Sequence of chain 3.A:
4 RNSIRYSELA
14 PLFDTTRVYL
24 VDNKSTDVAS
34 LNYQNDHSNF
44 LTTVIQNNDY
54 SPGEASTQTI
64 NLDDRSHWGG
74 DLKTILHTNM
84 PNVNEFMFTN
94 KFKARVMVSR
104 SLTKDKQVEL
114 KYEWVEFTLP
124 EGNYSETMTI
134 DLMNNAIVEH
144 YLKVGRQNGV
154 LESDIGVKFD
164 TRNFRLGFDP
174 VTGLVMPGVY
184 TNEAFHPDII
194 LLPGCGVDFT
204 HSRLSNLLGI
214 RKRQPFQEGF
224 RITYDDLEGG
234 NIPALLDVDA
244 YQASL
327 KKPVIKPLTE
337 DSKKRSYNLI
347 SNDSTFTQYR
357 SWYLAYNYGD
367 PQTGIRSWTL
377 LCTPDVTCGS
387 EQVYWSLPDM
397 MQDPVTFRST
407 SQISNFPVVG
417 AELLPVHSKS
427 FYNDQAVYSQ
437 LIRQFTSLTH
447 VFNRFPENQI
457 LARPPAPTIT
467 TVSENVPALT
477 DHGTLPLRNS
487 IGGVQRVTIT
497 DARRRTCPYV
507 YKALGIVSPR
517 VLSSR

This small molecule binds to this protein.
Small molecule (SMILES): CCCCCCCCCCCC[N+](C)(C)CCCS(=O)(=O)O

Binding-site contacts:
Ligand atom C16 contacts residue ASP229 of chain 3.A at 4.3 Å.
Ligand atom S1 contacts residue GLY222 of chain 3.A at 3.0 Å (h-bond).
Ligand atom C3 contacts residue TRP374 of chain 3.A at 4.3 Å (hydrophobic).
Ligand atom O3S contacts residue GLY222 of chain 3.A at 2.9 Å (h-bond).
Ligand atom O1S contacts residue TRP374 of chain 3.A at 4.3 Å.
Ligand atom C11 contacts residue C151 of chain 3.D at 3.5 Å.
Ligand atom O3S contacts residue PHE223 of chain 3.A at 3.9 Å.
Ligand atom C1 contacts residue TRP374 of chain 3.A at 3.6 Å (hydrophobic).
Ligand atom O2S contacts residue GLY222 of chain 3.A at 3.3 Å (h-bond).
Ligand atom C13 contacts residue C151 of chain 3.D at 4.5 Å.
Ligand atom O1S contacts residue PHE223 of chain 3.A at 4.5 Å.
Ligand atom O3S contacts residue TRP374 of chain 3.A at 3.3 Å.
Ligand atom O1S contacts residue GLY222 of chain 3.A at 2.3 Å (h-bond).
Ligand atom O3S contacts residue ARG224 of chain 3.A at 2.9 Å (salt-bridge).
Ligand atom S1 contacts residue LYS215 of chain 3.A at 4.1 Å.
Ligand atom C12 contacts residue C151 of chain 3.D at 3.4 Å.
Ligand atom C10 contacts residue C151 of chain 3.D at 3.4 Å.
Ligand atom C8 contacts residue C151 of chain 3.D at 3.7 Å.
Ligand atom C9 contacts residue C151 of chain 3.D at 3.4 Å.
Ligand atom O2S contacts residue ARG224 of chain 3.A at 4.5 Å.
Ligand atom O1S contacts residue LYS215 of chain 3.A at 2.7 Å (salt-bridge).
Ligand atom C7 contacts residue C151 of chain 3.D at 3.4 Å.
Ligand atom C2 contacts residue TRP374 of chain 3.A at 4.1 Å (hydrophobic).
Ligand atom S1 contacts residue ARG224 of chain 3.A at 4.3 Å.
Ligand atom C5 contacts residue C151 of chain 3.D at 4.0 Å.
Ligand atom S1 contacts residue TRP374 of chain 3.A at 4.0 Å.
Ligand atom C6 contacts residue C151 of chain 3.D at 4.2 Å.